Sequence of chain 32.H:
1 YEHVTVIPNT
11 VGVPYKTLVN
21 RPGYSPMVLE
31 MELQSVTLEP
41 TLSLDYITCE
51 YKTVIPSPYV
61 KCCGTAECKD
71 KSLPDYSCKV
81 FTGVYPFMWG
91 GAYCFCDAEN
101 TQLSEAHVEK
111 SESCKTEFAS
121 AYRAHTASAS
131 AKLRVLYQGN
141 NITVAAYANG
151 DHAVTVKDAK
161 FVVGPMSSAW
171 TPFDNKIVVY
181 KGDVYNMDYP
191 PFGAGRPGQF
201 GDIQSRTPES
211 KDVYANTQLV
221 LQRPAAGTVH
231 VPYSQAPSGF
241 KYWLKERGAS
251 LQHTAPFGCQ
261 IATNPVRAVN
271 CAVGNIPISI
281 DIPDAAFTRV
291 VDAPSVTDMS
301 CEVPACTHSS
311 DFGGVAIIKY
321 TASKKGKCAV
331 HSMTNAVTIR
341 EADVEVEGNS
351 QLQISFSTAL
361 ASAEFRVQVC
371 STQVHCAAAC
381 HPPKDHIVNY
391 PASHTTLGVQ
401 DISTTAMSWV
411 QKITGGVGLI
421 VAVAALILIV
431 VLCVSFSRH

Sequence of chain 32.B:
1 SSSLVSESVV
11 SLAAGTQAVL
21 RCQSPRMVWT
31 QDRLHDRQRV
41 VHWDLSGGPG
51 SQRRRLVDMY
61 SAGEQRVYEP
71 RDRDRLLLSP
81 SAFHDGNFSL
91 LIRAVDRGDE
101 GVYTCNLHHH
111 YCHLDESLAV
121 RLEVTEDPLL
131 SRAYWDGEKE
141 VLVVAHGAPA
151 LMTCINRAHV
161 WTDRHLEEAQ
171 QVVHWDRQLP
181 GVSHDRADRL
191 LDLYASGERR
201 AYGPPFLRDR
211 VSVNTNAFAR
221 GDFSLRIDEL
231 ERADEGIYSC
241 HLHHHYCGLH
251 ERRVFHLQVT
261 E

Binding-site contacts:
Ligand atom O5 contacts residue ASN259 of chain 32.I at 2.3 Å (h-bond).
Ligand atom O6 contacts residue LYS115 of chain 32.H at 3.7 Å.
Ligand atom C5 contacts residue ASN259 of chain 32.I at 3.6 Å.
Ligand atom O6 contacts residue ASN259 of chain 32.I at 4.5 Å.
Ligand atom C8 contacts residue GLU198 of chain 32.B at 4.1 Å.
Ligand atom O7 contacts residue LYS181 of chain 32.H at 4.1 Å.
Ligand atom O6 contacts residue THR116 of chain 32.H at 3.5 Å.
Ligand atom C8 contacts residue ASN259 of chain 32.I at 4.4 Å.
Ligand atom C4 contacts residue ASN259 of chain 32.I at 4.1 Å.
Ligand atom O5 contacts residue THR116 of chain 32.H at 4.3 Å.
Ligand atom C3 contacts residue ASN259 of chain 32.I at 3.8 Å.
Ligand atom C6 contacts residue LYS115 of chain 32.H at 4.3 Å.
Ligand atom C2 contacts residue ASN259 of chain 32.I at 2.4 Å.
Ligand atom N2 contacts residue ASN259 of chain 32.I at 3.0 Å (h-bond).
Ligand atom C4 contacts residue LYS115 of chain 32.H at 4.5 Å.
Ligand atom O7 contacts residue ASN259 of chain 32.I at 2.8 Å (h-bond).
Ligand atom C7 contacts residue ASN259 of chain 32.I at 3.1 Å.
Ligand atom C1 contacts residue ASN259 of chain 32.I at 1.4 Å.

Sequence of chain 32.I:
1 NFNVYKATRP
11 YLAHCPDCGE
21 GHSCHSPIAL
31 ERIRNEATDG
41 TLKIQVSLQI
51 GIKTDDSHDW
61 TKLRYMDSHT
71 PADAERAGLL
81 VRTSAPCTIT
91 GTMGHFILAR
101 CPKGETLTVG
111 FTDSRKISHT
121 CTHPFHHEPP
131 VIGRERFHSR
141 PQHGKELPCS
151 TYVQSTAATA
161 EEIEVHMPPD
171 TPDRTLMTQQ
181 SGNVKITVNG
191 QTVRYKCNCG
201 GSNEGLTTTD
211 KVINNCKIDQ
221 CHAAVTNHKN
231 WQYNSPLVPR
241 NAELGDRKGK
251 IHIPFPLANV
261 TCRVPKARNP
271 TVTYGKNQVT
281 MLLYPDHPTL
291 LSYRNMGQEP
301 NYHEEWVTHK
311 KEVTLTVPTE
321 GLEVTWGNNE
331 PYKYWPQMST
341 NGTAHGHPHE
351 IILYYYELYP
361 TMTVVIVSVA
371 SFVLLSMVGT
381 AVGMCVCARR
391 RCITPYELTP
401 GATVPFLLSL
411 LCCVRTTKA

This small molecule binds to this protein.
Small molecule (SMILES): CC(=O)N[C@@H]1[C@@H](O)[C@H](O)[C@@H](CO)O[C@H]1O